Sequence of chain 2.A:
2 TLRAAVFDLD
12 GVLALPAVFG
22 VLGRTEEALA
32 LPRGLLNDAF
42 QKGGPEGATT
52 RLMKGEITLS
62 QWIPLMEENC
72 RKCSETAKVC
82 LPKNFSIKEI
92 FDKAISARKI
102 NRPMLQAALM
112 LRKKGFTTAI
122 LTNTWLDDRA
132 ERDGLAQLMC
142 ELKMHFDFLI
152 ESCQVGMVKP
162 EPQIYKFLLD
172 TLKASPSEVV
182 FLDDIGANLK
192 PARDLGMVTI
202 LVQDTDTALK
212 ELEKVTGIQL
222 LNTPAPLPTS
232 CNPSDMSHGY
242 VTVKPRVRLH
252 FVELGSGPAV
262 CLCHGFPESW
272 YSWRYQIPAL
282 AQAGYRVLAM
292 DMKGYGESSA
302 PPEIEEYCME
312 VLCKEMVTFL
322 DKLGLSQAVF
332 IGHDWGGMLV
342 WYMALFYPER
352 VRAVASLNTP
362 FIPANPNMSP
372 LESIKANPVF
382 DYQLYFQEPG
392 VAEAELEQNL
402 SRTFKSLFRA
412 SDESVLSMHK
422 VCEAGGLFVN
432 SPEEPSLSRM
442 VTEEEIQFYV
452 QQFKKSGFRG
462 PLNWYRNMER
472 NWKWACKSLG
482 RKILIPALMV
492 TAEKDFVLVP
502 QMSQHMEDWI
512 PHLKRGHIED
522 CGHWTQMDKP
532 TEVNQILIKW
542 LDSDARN

Binding-site contacts:
Ligand atom C16 contacts residue LEU499 of chain 2.A at 3.9 Å (hydrophobic).
Ligand atom C8 contacts residue TRP525 of chain 2.A at 3.9 Å (hydrophobic).
Ligand atom C8 contacts residue HIS524 of chain 2.A at 4.2 Å.
Ligand atom N4 contacts residue ASP335 of chain 2.A at 2.9 Å (salt-bridge).
Ligand atom C5 contacts residue TYR466 of chain 2.A at 3.5 Å (hydrophobic).
Ligand atom C13 contacts residue MET339 of chain 2.A at 4.1 Å (hydrophobic).
Ligand atom C3 contacts residue TYR466 of chain 2.A at 3.1 Å (hydrophobic).
Ligand atom C5 contacts residue TYR383 of chain 2.A at 4.0 Å (hydrophobic).
Ligand atom O9 contacts residue MET419 of chain 2.A at 3.4 Å (h-bond).
Ligand atom C16 contacts residue GLN384 of chain 2.A at 3.4 Å.
Ligand atom C14 contacts residue MET339 of chain 2.A at 3.7 Å (hydrophobic).
Ligand atom C16 contacts residue PHE381 of chain 2.A at 4.1 Å (hydrophobic).
Ligand atom C15 contacts residue GLN384 of chain 2.A at 3.3 Å.
Ligand atom N2 contacts residue TYR383 of chain 2.A at 3.8 Å.
Ligand atom O10 contacts residue TYR383 of chain 2.A at 2.7 Å (h-bond).
Ligand atom C12 contacts residue ASP335 of chain 2.A at 3.8 Å.
Ligand atom C6 contacts residue TRP525 of chain 2.A at 4.2 Å (hydrophobic).
Ligand atom C1 contacts residue ASP335 of chain 2.A at 3.8 Å.
Ligand atom O10 contacts residue TRP336 of chain 2.A at 4.2 Å.
Ligand atom N4 contacts residue TYR466 of chain 2.A at 3.6 Å (h-bond).
Ligand atom N2 contacts residue TYR466 of chain 2.A at 4.1 Å.
Ligand atom C5 contacts residue PHE267 of chain 2.A at 4.2 Å (hydrophobic).
Ligand atom C12 contacts residue TRP336 of chain 2.A at 3.8 Å (hydrophobic).
Ligand atom C7 contacts residue MET419 of chain 2.A at 4.0 Å (hydrophobic).
Ligand atom C3 contacts residue ASP335 of chain 2.A at 3.2 Å.
Ligand atom N2 contacts residue TRP336 of chain 2.A at 4.3 Å.
Ligand atom O10 contacts residue TYR466 of chain 2.A at 2.5 Å (h-bond).
Ligand atom O11 contacts residue TRP525 of chain 2.A at 3.0 Å.
Ligand atom C3 contacts residue TYR383 of chain 2.A at 3.2 Å (hydrophobic).
Ligand atom C1 contacts residue TRP336 of chain 2.A at 3.9 Å (hydrophobic).
Ligand atom C13 contacts residue TRP336 of chain 2.A at 3.8 Å (hydrophobic).
Ligand atom N4 contacts residue HIS524 of chain 2.A at 4.1 Å.
Ligand atom C5 contacts residue ASP335 of chain 2.A at 4.2 Å.
Ligand atom C6 contacts residue HIS524 of chain 2.A at 3.6 Å.
Ligand atom C15 contacts residue PHE381 of chain 2.A at 4.2 Å (hydrophobic).
Ligand atom C16 contacts residue TYR383 of chain 2.A at 3.6 Å (hydrophobic).
Ligand atom C1 contacts residue TYR383 of chain 2.A at 4.1 Å (hydrophobic).
Ligand atom N2 contacts residue ASP335 of chain 2.A at 2.7 Å (salt-bridge).
Ligand atom N4 contacts residue TYR383 of chain 2.A at 3.8 Å.
Ligand atom O11 contacts residue HIS524 of chain 2.A at 3.3 Å.

This protein binds this small molecule.
Small molecule (SMILES): O=C(O)CCCNC(=O)NC1CCCCC1